Binding-site contacts:
Ligand atom O16 contacts residue TRP270 of chain 3.B at 3.7 Å.
Ligand atom O17 contacts residue GLY44 of chain 3.B at 3.3 Å.
Ligand atom C13 contacts residue GLY45 of chain 3.B at 3.5 Å.
Ligand atom C05 contacts residue PHE212 of chain 3.B at 3.5 Å (hydrophobic).
Ligand atom C15 contacts residue GLY46 of chain 3.B at 3.4 Å.
Ligand atom C13 contacts residue GLY46 of chain 3.B at 3.2 Å.
Ligand atom C10 contacts residue GLY45 of chain 3.B at 3.6 Å.
Ligand atom C19 contacts residue LEU158 of chain 3.B at 3.2 Å (hydrophobic).
Ligand atom C14 contacts residue GLY46 of chain 3.B at 3.6 Å.
Ligand atom O18 contacts residue ASN113 of chain 3.B at 3.7 Å.
Ligand atom C11 contacts residue HIS269 of chain 3.B at 3.7 Å.
Ligand atom O20 contacts residue GLY44 of chain 3.B at 3.8 Å.
Ligand atom O18 contacts residue ALA114 of chain 3.B at 3.5 Å.
Ligand atom C05 contacts residue MET208 of chain 3.B at 3.6 Å (hydrophobic).
Ligand atom C14 contacts residue GLY44 of chain 3.B at 3.9 Å.
Ligand atom C06 contacts residue PHE212 of chain 3.B at 3.6 Å (hydrophobic).
Ligand atom C13 contacts residue HIS269 of chain 3.B at 3.7 Å.
Ligand atom O17 contacts residue ALA49 of chain 3.B at 3.4 Å.
Ligand atom CL contacts residue LEU158 of chain 3.B at 3.6 Å.
Ligand atom C03 contacts residue VAL155 of chain 3.B at 3.8 Å (hydrophobic).
Ligand atom C09 contacts residue LEU115 of chain 3.B at 3.9 Å (hydrophobic).
Ligand atom C08 contacts residue LEU115 of chain 3.B at 3.8 Å (hydrophobic).
Ligand atom C10 contacts residue ALA114 of chain 3.B at 3.6 Å (hydrophobic).
Ligand atom O20 contacts residue ALA114 of chain 3.B at 3.0 Å.
Ligand atom O18 contacts residue HIS269 of chain 3.B at 3.5 Å (h-bond).
Ligand atom C15 contacts residue TRP270 of chain 3.B at 3.6 Å (hydrophobic).
Ligand atom C06 contacts residue MET208 of chain 3.B at 2.9 Å (hydrophobic).
Ligand atom C07 contacts residue MET208 of chain 3.B at 3.9 Å (hydrophobic).
Ligand atom O17 contacts residue ASN54 of chain 3.B at 3.1 Å (h-bond).
Ligand atom O20 contacts residue LEU115 of chain 3.B at 2.8 Å (h-bond).
Ligand atom O16 contacts residue GLY46 of chain 3.B at 3.3 Å (h-bond).
Ligand atom O20 contacts residue GLY45 of chain 3.B at 2.8 Å (h-bond).
Ligand atom C12 contacts residue HIS269 of chain 3.B at 2.8 Å.
Ligand atom O18 contacts residue GLY45 of chain 3.B at 3.7 Å.
Ligand atom C14 contacts residue GLY45 of chain 3.B at 3.6 Å.
Ligand atom O17 contacts residue GLY46 of chain 3.B at 3.4 Å (h-bond).
Ligand atom O18 contacts residue GLY44 of chain 3.B at 3.3 Å.
Ligand atom O17 contacts residue GLY45 of chain 3.B at 3.6 Å (h-bond).
Ligand atom C10 contacts residue LEU115 of chain 3.B at 3.6 Å (hydrophobic).
Ligand atom C12 contacts residue ALA114 of chain 3.B at 3.4 Å (hydrophobic).

Sequence of chain 3.B:
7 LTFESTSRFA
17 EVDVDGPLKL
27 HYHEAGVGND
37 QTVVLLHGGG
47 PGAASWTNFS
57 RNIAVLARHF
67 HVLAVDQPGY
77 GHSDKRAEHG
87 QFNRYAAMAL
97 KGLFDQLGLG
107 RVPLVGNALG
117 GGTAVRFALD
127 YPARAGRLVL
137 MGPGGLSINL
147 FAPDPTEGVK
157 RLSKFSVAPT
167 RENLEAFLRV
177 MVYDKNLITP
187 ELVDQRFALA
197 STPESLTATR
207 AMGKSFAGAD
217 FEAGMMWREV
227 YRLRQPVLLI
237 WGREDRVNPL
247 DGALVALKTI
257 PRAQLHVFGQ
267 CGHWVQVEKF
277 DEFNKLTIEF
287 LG

The protein below binds the small molecule below.
Small molecule (SMILES): C[C@H](/C=C/C(=O)C(=O)[O-])C(=O)CCc1ccccc1Cl